Binding-site contacts:
Ligand atom C17 contacts residue GLN46 of chain 1.A at 3.6 Å.
Ligand atom C4 contacts residue VAL44 of chain 1.A at 3.8 Å (hydrophobic).
Ligand atom C contacts residue GLY110 of chain 1.A at 3.6 Å.
Ligand atom O contacts residue 7PE1 of chain 1.B at 3.1 Å.
Ligand atom O1 contacts residue GLY110 of chain 1.A at 3.0 Å (h-bond).
Ligand atom C6 contacts residue ILE36 of chain 1.A at 3.2 Å (hydrophobic).
Ligand atom C17 contacts residue ILE36 of chain 1.A at 3.4 Å (hydrophobic).
Ligand atom O contacts residue VAL44 of chain 1.A at 3.7 Å.
Ligand atom C15 contacts residue ASN111 of chain 1.A at 3.3 Å.
Ligand atom C3 contacts residue LEU159 of chain 1.A at 3.6 Å (hydrophobic).
Ligand atom C contacts residue LEU159 of chain 1.A at 3.5 Å (hydrophobic).
Ligand atom N1 contacts residue LEU159 of chain 1.A at 3.8 Å.
Ligand atom C10 contacts residue ILE91 of chain 1.A at 3.2 Å (hydrophobic).
Ligand atom C7 contacts residue GLY37 of chain 1.A at 3.6 Å.
Ligand atom C9 contacts residue ILE168 of chain 1.A at 3.8 Å (hydrophobic).
Ligand atom N2 contacts residue ILE91 of chain 1.A at 3.8 Å.
Ligand atom C13 contacts residue ASP113 of chain 1.A at 3.7 Å.
Ligand atom N1 contacts residue ILE36 of chain 1.A at 3.4 Å.
Ligand atom C12 contacts residue ILE36 of chain 1.A at 3.4 Å (hydrophobic).
Ligand atom N4 contacts residue GLY110 of chain 1.A at 2.9 Å (h-bond).
Ligand atom N contacts residue CYS109 of chain 1.A at 3.6 Å.
Ligand atom C7 contacts residue ILE36 of chain 1.A at 3.5 Å (hydrophobic).
Ligand atom C11 contacts residue GLY110 of chain 1.A at 3.5 Å.
Ligand atom C contacts residue ILE36 of chain 1.A at 3.8 Å (hydrophobic).
Ligand atom C13 contacts residue ILE36 of chain 1.A at 3.8 Å (hydrophobic).
Ligand atom C16 contacts residue ASN111 of chain 1.A at 3.3 Å.
Ligand atom C13 contacts residue ILE112 of chain 1.A at 3.7 Å (hydrophobic).
Ligand atom C20 contacts residue ILE36 of chain 1.A at 3.6 Å (hydrophobic).
Ligand atom N contacts residue GLY110 of chain 1.A at 2.7 Å (h-bond).
Ligand atom C3 contacts residue GLU108 of chain 1.A at 3.2 Å.
Ligand atom N4 contacts residue LEU159 of chain 1.A at 3.7 Å.
Ligand atom C3 contacts residue ALA56 of chain 1.A at 3.5 Å (hydrophobic).
Ligand atom N contacts residue LEU159 of chain 1.A at 3.7 Å.
Ligand atom O1 contacts residue ASN111 of chain 1.A at 3.4 Å (h-bond).
Ligand atom C10 contacts residue MET107 of chain 1.A at 3.6 Å (hydrophobic).
Ligand atom C3 contacts residue GLY110 of chain 1.A at 3.6 Å.
Ligand atom C16 contacts residue GLY110 of chain 1.A at 3.5 Å.
Ligand atom C11 contacts residue ILE36 of chain 1.A at 3.4 Å (hydrophobic).
Ligand atom C16 contacts residue ILE36 of chain 1.A at 3.6 Å (hydrophobic).
Ligand atom C6 contacts residue VAL44 of chain 1.A at 3.8 Å (hydrophobic).

This protein binds this small molecule.
Small molecule (SMILES): COc1cc(OC2CCN(C)CC2)ccc1Nc1ncc2c(n1)n(C1CCCC1)c(=O)n2C

Sequence of chain 1.A:
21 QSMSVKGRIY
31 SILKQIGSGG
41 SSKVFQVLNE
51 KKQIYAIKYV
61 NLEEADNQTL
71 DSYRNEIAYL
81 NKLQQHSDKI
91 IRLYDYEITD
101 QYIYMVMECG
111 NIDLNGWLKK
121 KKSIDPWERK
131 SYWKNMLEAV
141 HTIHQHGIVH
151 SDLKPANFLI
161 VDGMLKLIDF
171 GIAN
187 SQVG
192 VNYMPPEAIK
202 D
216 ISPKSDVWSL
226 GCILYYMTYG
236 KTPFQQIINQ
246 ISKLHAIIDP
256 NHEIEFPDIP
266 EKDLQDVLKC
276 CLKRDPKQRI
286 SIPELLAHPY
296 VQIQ